The small molecule below binds the protein below.
Small molecule (SMILES): CC(=O)N[C@@H]1[C@@H](O)[C@H](O)[C@@H](CO)O[C@H]1O

Sequence of chain 1.B:
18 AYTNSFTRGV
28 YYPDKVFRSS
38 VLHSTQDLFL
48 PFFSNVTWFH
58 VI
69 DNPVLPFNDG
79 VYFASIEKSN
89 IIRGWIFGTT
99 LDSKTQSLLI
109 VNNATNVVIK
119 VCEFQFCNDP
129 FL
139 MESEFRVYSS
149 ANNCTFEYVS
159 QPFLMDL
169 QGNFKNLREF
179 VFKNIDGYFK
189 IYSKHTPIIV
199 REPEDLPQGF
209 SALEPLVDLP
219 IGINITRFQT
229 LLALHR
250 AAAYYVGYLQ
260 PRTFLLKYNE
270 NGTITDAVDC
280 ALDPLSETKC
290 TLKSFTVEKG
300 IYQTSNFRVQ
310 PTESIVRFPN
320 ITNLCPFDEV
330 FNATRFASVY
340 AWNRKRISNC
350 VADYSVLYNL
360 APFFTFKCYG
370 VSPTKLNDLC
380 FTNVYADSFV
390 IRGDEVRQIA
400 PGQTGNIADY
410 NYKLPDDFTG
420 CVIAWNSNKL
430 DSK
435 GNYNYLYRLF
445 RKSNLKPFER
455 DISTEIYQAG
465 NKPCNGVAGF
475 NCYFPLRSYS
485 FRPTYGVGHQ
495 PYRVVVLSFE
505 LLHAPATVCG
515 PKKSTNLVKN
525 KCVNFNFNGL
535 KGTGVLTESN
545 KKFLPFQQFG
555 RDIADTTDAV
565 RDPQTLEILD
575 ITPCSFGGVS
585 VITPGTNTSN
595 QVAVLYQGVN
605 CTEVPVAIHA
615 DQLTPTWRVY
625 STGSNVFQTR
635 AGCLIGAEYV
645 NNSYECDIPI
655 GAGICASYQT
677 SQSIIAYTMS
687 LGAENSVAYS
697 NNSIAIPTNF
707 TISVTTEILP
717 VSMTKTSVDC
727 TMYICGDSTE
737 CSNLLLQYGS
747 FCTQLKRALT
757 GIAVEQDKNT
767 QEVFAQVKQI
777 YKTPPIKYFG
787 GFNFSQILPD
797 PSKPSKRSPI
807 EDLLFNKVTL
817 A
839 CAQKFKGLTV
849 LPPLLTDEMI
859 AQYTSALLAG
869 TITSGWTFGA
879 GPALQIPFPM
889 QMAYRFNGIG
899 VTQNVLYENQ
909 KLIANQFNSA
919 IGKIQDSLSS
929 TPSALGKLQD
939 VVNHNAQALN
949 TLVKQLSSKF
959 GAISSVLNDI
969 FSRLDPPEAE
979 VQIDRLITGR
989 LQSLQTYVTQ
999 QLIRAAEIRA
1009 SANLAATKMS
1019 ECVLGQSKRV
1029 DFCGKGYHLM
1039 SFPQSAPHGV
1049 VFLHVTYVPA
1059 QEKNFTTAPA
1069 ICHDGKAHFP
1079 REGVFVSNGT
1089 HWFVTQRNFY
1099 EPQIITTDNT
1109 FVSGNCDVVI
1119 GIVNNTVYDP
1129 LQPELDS

Binding-site contacts:
Ligand atom C1 contacts residue ASN114 of chain 1.B at 4.5 Å.
Ligand atom C2 contacts residue THR113 of chain 1.B at 4.2 Å.
Ligand atom C3 contacts residue THR113 of chain 1.B at 4.1 Å.
Ligand atom C5 contacts residue ASN111 of chain 1.B at 3.7 Å.
Ligand atom C8 contacts residue ALA112 of chain 1.B at 3.5 Å (hydrophobic).
Ligand atom C7 contacts residue ALA112 of chain 1.B at 4.5 Å (hydrophobic).
Ligand atom N2 contacts residue THR113 of chain 1.B at 3.7 Å.
Ligand atom C3 contacts residue ASN111 of chain 1.B at 3.8 Å.
Ligand atom O6 contacts residue VAL116 of chain 1.B at 4.3 Å.
Ligand atom C1 contacts residue ASN111 of chain 1.B at 1.4 Å.
Ligand atom O7 contacts residue ASN111 of chain 1.B at 3.8 Å.
Ligand atom C7 contacts residue ASN111 of chain 1.B at 3.6 Å.
Ligand atom C2 contacts residue ASN111 of chain 1.B at 2.5 Å.
Ligand atom C4 contacts residue ASN111 of chain 1.B at 4.2 Å.
Ligand atom O5 contacts residue ASN111 of chain 1.B at 2.3 Å (h-bond).
Ligand atom O5 contacts residue ASN114 of chain 1.B at 4.4 Å.
Ligand atom C5 contacts residue ASN114 of chain 1.B at 4.4 Å.
Ligand atom N2 contacts residue ASN111 of chain 1.B at 3.0 Å (h-bond).
Ligand atom C1 contacts residue THR113 of chain 1.B at 4.2 Å.